Sequence of chain 1.A:
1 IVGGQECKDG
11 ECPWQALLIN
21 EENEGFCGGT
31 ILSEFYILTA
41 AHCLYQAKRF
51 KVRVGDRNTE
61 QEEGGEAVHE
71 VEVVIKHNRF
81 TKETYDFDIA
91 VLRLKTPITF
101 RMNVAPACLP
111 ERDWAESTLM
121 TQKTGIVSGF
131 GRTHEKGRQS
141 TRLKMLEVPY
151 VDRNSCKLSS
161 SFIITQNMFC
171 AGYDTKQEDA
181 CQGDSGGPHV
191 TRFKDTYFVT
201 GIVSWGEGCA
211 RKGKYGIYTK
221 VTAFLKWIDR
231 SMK

The small molecule below binds the protein below.
Small molecule (SMILES): CN1CCc2nc(C(=O)N[C@@H]3CCCC[C@@H]3NC(=O)c3cc4cc(Cl)ccc4[nH]3)sc2C1

Binding-site contacts:
Ligand atom C14 contacts residue TRP205 of chain 1.A at 3.6 Å (hydrophobic).
Ligand atom C15 contacts residue TRP205 of chain 1.A at 3.1 Å (hydrophobic).
Ligand atom C18 contacts residue ALA180 of chain 1.A at 3.1 Å (hydrophobic).
Ligand atom C24 contacts residue TRP205 of chain 1.A at 3.5 Å (hydrophobic).
Ligand atom C17 contacts residue ALA180 of chain 1.A at 3.5 Å (hydrophobic).
Ligand atom C15 contacts residue GLY206 of chain 1.A at 3.4 Å.
Ligand atom C28 contacts residue TYR85 of chain 1.A at 3.5 Å (hydrophobic).
Ligand atom C16 contacts residue TRP205 of chain 1.A at 3.5 Å (hydrophobic).
Ligand atom N11 contacts residue GLY208 of chain 1.A at 2.9 Å (h-bond).
Ligand atom C1 contacts residue GLN182 of chain 1.A at 3.5 Å.
Ligand atom C18 contacts residue GLY208 of chain 1.A at 3.6 Å.
Ligand atom C18 contacts residue ASP179 of chain 1.A at 3.6 Å.
Ligand atom C12 contacts residue CYS181 of chain 1.A at 3.8 Å (hydrophobic).
Ligand atom O31 contacts residue GLY208 of chain 1.A at 3.5 Å (h-bond).
Ligand atom C16 contacts residue ALA180 of chain 1.A at 3.7 Å (hydrophobic).
Ligand atom C26 contacts residue TRP205 of chain 1.A at 3.6 Å (hydrophobic).
Ligand atom O31 contacts residue GLY206 of chain 1.A at 3.0 Å (h-bond).
Ligand atom C30 contacts residue GLU83 of chain 1.A at 3.6 Å.
Ligand atom C17 contacts residue ASP179 of chain 1.A at 3.7 Å.
Ligand atom S25 contacts residue GLY206 of chain 1.A at 3.8 Å.
Ligand atom O19 contacts residue CYS209 of chain 1.A at 3.5 Å (h-bond).
Ligand atom C20 contacts residue GLY206 of chain 1.A at 3.1 Å.
Ligand atom C13 contacts residue TRP205 of chain 1.A at 3.3 Å (hydrophobic).
Ligand atom C13 contacts residue GLY206 of chain 1.A at 3.1 Å.
Ligand atom C26 contacts residue PHE162 of chain 1.A at 3.7 Å (hydrophobic).
Ligand atom CL1 contacts residue TYR218 of chain 1.A at 3.4 Å.
Ligand atom C29 contacts residue TYR85 of chain 1.A at 3.5 Å (hydrophobic).
Ligand atom C10 contacts residue GLY206 of chain 1.A at 3.7 Å.
Ligand atom CL1 contacts residue VAL203 of chain 1.A at 3.5 Å.
Ligand atom CL1 contacts residue GLY216 of chain 1.A at 3.7 Å.
Ligand atom N11 contacts residue CYS209 of chain 1.A at 3.5 Å (h-bond).
Ligand atom C30 contacts residue THR84 of chain 1.A at 3.5 Å.
Ligand atom C14 contacts residue GLY206 of chain 1.A at 3.2 Å.
Ligand atom C6 contacts residue GLN182 of chain 1.A at 3.8 Å.
Ligand atom CL1 contacts residue ILE217 of chain 1.A at 3.7 Å.
Ligand atom C12 contacts residue GLY208 of chain 1.A at 3.5 Å.
Ligand atom O31 contacts residue GLU207 of chain 1.A at 3.8 Å.
Ligand atom C12 contacts residue GLY206 of chain 1.A at 3.5 Å.
Ligand atom N11 contacts residue CYS181 of chain 1.A at 3.7 Å.
Ligand atom C21 contacts residue GLY206 of chain 1.A at 3.4 Å.